Sequence of chain 2.A:
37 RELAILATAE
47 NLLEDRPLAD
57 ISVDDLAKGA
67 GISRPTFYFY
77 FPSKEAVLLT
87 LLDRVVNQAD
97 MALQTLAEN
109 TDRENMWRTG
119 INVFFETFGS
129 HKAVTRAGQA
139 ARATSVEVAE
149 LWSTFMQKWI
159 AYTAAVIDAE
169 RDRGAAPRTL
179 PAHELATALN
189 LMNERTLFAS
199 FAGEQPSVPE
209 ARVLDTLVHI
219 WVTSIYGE

Binding-site contacts:
Ligand atom O2 contacts residue MET114 of chain 2.A at 3.8 Å.
Ligand atom N2 contacts residue ASN188 of chain 2.A at 3.8 Å.
Ligand atom C10 contacts residue TRP219 of chain 2.A at 3.5 Å (hydrophobic).
Ligand atom O4 contacts residue PHE122 of chain 2.A at 3.6 Å.
Ligand atom C5 contacts residue TRP115 of chain 2.A at 3.4 Å (hydrophobic).
Ligand atom C12 contacts residue PHE122 of chain 2.A at 3.7 Å (hydrophobic).
Ligand atom C7 contacts residue THR161 of chain 2.A at 3.6 Å.
Ligand atom O3 contacts residue TRP219 of chain 2.A at 3.3 Å.
Ligand atom C13 contacts residue THR161 of chain 2.A at 3.2 Å.
Ligand atom O3 contacts residue ASN191 of chain 2.A at 3.3 Å.
Ligand atom C10 contacts residue PHE122 of chain 2.A at 3.7 Å (hydrophobic).
Ligand atom C11 contacts residue TRP219 of chain 2.A at 3.6 Å (hydrophobic).
Ligand atom O4 contacts residue ASN191 of chain 2.A at 2.9 Å (h-bond).
Ligand atom C9 contacts residue ILE119 of chain 2.A at 3.7 Å (hydrophobic).
Ligand atom C12 contacts residue THR161 of chain 2.A at 3.7 Å.
Ligand atom O3 contacts residue ASN188 of chain 2.A at 3.3 Å.
Ligand atom C14 contacts residue ASN188 of chain 2.A at 3.4 Å.
Ligand atom F3 contacts residue TRP150 of chain 2.A at 3.5 Å.
Ligand atom S1 contacts residue TRP115 of chain 2.A at 3.6 Å.
Ligand atom N2 contacts residue PHE122 of chain 2.A at 3.5 Å.
Ligand atom C9 contacts residue TRP219 of chain 2.A at 3.6 Å (hydrophobic).
Ligand atom C2 contacts residue TYR160 of chain 2.A at 3.5 Å (hydrophobic).
Ligand atom N1 contacts residue TRP115 of chain 2.A at 3.7 Å.
Ligand atom F1 contacts residue TRP157 of chain 2.A at 3.5 Å.
Ligand atom C11 contacts residue PHE122 of chain 2.A at 3.6 Å (hydrophobic).
Ligand atom C15 contacts residue ASN188 of chain 2.A at 3.6 Å.
Ligand atom C4 contacts residue MET114 of chain 2.A at 3.5 Å (hydrophobic).
Ligand atom C12 contacts residue ASN188 of chain 2.A at 3.3 Å.
Ligand atom F1 contacts residue PHE122 of chain 2.A at 3.5 Å.
Ligand atom S1 contacts residue TYR160 of chain 2.A at 3.3 Å.
Ligand atom O1 contacts residue MET114 of chain 2.A at 3.7 Å.
Ligand atom F3 contacts residue GLU192 of chain 2.A at 3.3 Å.
Ligand atom F2 contacts residue LEU195 of chain 2.A at 3.5 Å.
Ligand atom C4 contacts residue TRP115 of chain 2.A at 3.6 Å (hydrophobic).
Ligand atom C7 contacts residue TYR160 of chain 2.A at 3.5 Å (hydrophobic).
Ligand atom C9 contacts residue GLY118 of chain 2.A at 3.7 Å.
Ligand atom F3 contacts residue PHE196 of chain 2.A at 3.5 Å.
Ligand atom F2 contacts residue PHE122 of chain 2.A at 3.5 Å.
Ligand atom S1 contacts residue VAL164 of chain 2.A at 3.6 Å.
Ligand atom S2 contacts residue ASN191 of chain 2.A at 3.6 Å.

The small molecule below binds the protein below.
Small molecule (SMILES): CCOC(=O)Cc1nc(-c2ccc(S(=O)(=O)NCCC(F)(F)F)cc2)cs1